This protein binds this small molecule.
Small molecule (SMILES): CC[C@H](C)[C@H](NC(=O)[C@H](CC(N)=O)NC(=O)[C@H](CC(C)C)NC(=O)[C@H](CO)NC(=O)CNC(=O)[C@@H](N)CO)C(=O)NCC(=O)N[C@@H](CO)C(=O)N[C@@H](CC(C)C)C(=O)N[C@H](C=O)CCCCN

Binding-site contacts:
Ligand atom OG contacts residue ARG34 of chain 27.A at 3.7 Å.
Ligand atom OG contacts residue ASP229 of chain 27.A at 3.6 Å.
Ligand atom N contacts residue ASP229 of chain 27.A at 3.2 Å (salt-bridge).
Ligand atom C contacts residue SER231 of chain 27.A at 3.8 Å.
Ligand atom CD1 contacts residue ILE230 of chain 27.A at 3.5 Å (hydrophobic).
Ligand atom O contacts residue LEU4 of chain 27.A at 3.7 Å.
Ligand atom C contacts residue ARG34 of chain 27.A at 3.7 Å.
Ligand atom O contacts residue ILE232 of chain 27.A at 3.6 Å (h-bond).
Ligand atom N contacts residue ARG34 of chain 27.A at 3.4 Å (salt-bridge).
Ligand atom CG contacts residue ILE230 of chain 27.A at 3.6 Å (hydrophobic).
Ligand atom CB contacts residue VAL39 of chain 27.A at 3.8 Å (hydrophobic).
Ligand atom CD1 contacts residue LEU27 of chain 27.A at 3.6 Å (hydrophobic).
Ligand atom CA contacts residue ASP229 of chain 27.A at 3.8 Å.
Ligand atom CA contacts residue ARG6 of chain 27.A at 3.7 Å.
Ligand atom O contacts residue ASN2 of chain 27.A at 3.8 Å.
Ligand atom CD1 contacts residue LYS28 of chain 27.A at 3.4 Å.
Ligand atom O contacts residue ARG34 of chain 27.A at 2.8 Å (salt-bridge).
Ligand atom N contacts residue ARG34 of chain 27.A at 3.9 Å.
Ligand atom O contacts residue SER231 of chain 27.A at 3.2 Å.
Ligand atom N contacts residue ILE230 of chain 27.A at 3.1 Å (h-bond).
Ligand atom CD1 contacts residue LEU31 of chain 27.A at 3.6 Å (hydrophobic).
Ligand atom CA contacts residue SER231 of chain 27.A at 3.6 Å.
Ligand atom N contacts residue ARG34 of chain 27.A at 3.7 Å.
Ligand atom CE contacts residue ARG35 of chain 27.A at 3.8 Å.
Ligand atom CA contacts residue ASP229 of chain 27.A at 3.6 Å.
Ligand atom CB contacts residue ARG35 of chain 27.A at 3.4 Å.
Ligand atom NZ contacts residue THR217 of chain 27.A at 3.8 Å.
Ligand atom CD2 contacts residue SER24 of chain 27.A at 3.5 Å.
Ligand atom CE contacts residue VAL37 of chain 27.A at 3.7 Å (hydrophobic).
Ligand atom N contacts residue ASP229 of chain 27.A at 2.8 Å (salt-bridge).
Ligand atom CA contacts residue ARG35 of chain 27.A at 3.8 Å.
Ligand atom CG contacts residue ARG35 of chain 27.A at 3.1 Å.
Ligand atom CB contacts residue SER24 of chain 27.A at 3.8 Å.
Ligand atom CD1 contacts residue LEU27 of chain 27.A at 3.8 Å (hydrophobic).
Ligand atom CB contacts residue ILE230 of chain 27.A at 3.6 Å (hydrophobic).
Ligand atom O contacts residue ARG6 of chain 27.A at 3.4 Å (salt-bridge).
Ligand atom CD2 contacts residue GLU20 of chain 27.A at 3.6 Å.
Ligand atom CE contacts residue VAL36 of chain 27.A at 3.7 Å (hydrophobic).
Ligand atom C contacts residue ASP229 of chain 27.A at 3.8 Å.
Ligand atom CG2 contacts residue LEU31 of chain 27.A at 3.8 Å (hydrophobic).

Sequence of chain 27.A:
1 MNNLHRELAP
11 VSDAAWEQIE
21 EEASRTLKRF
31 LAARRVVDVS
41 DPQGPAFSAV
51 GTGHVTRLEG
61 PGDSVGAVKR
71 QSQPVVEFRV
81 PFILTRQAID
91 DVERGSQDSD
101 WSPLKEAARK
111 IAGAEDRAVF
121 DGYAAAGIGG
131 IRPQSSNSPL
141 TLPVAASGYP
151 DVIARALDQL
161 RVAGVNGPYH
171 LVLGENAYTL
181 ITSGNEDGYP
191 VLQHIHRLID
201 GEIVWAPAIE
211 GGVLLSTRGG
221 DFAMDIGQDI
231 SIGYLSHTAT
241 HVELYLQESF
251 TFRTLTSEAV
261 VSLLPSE